Binding-site contacts:
Ligand atom CG contacts residue TRP5 of chain 1.A at 3.5 Å (hydrophobic).
Ligand atom C4 contacts residue GLY6 of chain 1.A at 4.2 Å.
Ligand atom NE2 contacts residue TRP5 of chain 1.A at 3.3 Å (h-bond).
Ligand atom ND1 contacts residue ALA64 of chain 1.A at 4.1 Å.
Ligand atom CD2 contacts residue TRP5 of chain 1.A at 2.8 Å (hydrophobic).
Ligand atom ND1 contacts residue TRP5 of chain 1.A at 4.1 Å.
Ligand atom C4 contacts residue GLY63 of chain 1.A at 3.3 Å.
Ligand atom CE1 contacts residue LYS169 of chain 1.A at 3.7 Å.
Ligand atom CG contacts residue GLY63 of chain 1.A at 4.2 Å.
Ligand atom CG contacts residue ALA64 of chain 1.A at 4.3 Å (hydrophobic).
Ligand atom ND1 contacts residue GLY63 of chain 1.A at 4.0 Å.
Ligand atom C4 contacts residue TRP5 of chain 1.A at 3.6 Å (hydrophobic).
Ligand atom CE1 contacts residue TRP5 of chain 1.A at 4.2 Å (hydrophobic).
Ligand atom ND1 contacts residue LYS169 of chain 1.A at 3.7 Å.
Ligand atom ND1 contacts residue ASN62 of chain 1.A at 3.6 Å (h-bond).
Ligand atom CE1 contacts residue ASN62 of chain 1.A at 4.1 Å.
Ligand atom C4 contacts residue ALA64 of chain 1.A at 3.8 Å (hydrophobic).

A protein and the small-molecule ligand that binds it are described below.
Small molecule (SMILES): Cc1c[nH]cn1

Sequence of chain 1.A:
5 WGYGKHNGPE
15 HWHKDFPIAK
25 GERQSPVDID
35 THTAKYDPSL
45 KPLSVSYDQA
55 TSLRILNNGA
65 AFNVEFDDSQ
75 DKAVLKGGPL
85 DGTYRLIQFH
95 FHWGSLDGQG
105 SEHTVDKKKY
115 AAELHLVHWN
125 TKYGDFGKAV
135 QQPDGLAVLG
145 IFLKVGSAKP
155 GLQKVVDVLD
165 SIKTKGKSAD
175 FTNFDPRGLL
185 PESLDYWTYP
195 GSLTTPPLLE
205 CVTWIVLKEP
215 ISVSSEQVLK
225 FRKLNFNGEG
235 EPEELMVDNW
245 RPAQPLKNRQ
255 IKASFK